Sequence of chain 1.G:
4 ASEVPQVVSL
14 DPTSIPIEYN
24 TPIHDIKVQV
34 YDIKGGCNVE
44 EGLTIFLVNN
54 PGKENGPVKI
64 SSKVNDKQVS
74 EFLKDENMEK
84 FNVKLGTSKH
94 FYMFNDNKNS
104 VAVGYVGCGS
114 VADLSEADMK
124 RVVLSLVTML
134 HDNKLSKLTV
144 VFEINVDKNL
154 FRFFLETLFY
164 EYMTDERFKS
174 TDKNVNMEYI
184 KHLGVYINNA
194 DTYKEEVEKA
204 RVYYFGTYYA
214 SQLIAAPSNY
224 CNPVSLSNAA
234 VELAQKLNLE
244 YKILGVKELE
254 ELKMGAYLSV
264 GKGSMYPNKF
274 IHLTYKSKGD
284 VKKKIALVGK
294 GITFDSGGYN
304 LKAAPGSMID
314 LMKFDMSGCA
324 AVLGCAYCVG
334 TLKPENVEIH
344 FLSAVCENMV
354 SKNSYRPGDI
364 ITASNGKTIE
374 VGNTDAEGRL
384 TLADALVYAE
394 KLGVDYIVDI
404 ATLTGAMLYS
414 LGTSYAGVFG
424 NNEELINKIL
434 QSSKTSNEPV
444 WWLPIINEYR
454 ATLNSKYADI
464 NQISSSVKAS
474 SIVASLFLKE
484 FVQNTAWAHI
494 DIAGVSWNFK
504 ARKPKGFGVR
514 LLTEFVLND

A protein and the small-molecule ligand that binds it are described below.
Small molecule (SMILES): Cn1cc(-c2ccc([C@@H](NC(=O)C(C)(C)C)C(=O)NO)cc2)cn1

Binding-site contacts:
Ligand atom CAJ contacts residue LYS305 of chain 1.G at 3.7 Å.
Ligand atom NAO contacts residue ZN1 of chain 1.GB at 3.0 Å.
Ligand atom O contacts residue ZN1 of chain 1.HB at 2.1 Å.
Ligand atom CAK contacts residue GLY408 of chain 1.G at 3.4 Å.
Ligand atom NAO contacts residue ZN1 of chain 1.HB at 3.2 Å.
Ligand atom C contacts residue ASP378 of chain 1.G at 3.4 Å.
Ligand atom OAG contacts residue ASP378 of chain 1.G at 3.4 Å (salt-bridge).
Ligand atom O contacts residue ZN1 of chain 1.GB at 3.8 Å.
Ligand atom OAG contacts residue CO31 of chain 1.IB at 2.7 Å (h-bond).
Ligand atom CAA contacts residue ALA496 of chain 1.G at 3.4 Å (hydrophobic).
Ligand atom CAU contacts residue GLY408 of chain 1.G at 3.5 Å.
Ligand atom OAG contacts residue ZN1 of chain 1.HB at 2.5 Å.
Ligand atom C contacts residue LEU406 of chain 1.G at 3.5 Å (hydrophobic).
Ligand atom CAM contacts residue ALA496 of chain 1.G at 3.5 Å (hydrophobic).
Ligand atom OAF contacts residue GLY408 of chain 1.G at 3.2 Å (h-bond).
Ligand atom OAF contacts residue THR407 of chain 1.G at 3.3 Å.
Ligand atom CAI contacts residue PHE317 of chain 1.G at 3.8 Å (hydrophobic).
Ligand atom C contacts residue ZN1 of chain 1.HB at 2.9 Å.
Ligand atom CAI contacts residue GLY408 of chain 1.G at 3.8 Å.
Ligand atom CAA contacts residue LEU314 of chain 1.G at 3.8 Å (hydrophobic).
Ligand atom C contacts residue ZN1 of chain 1.GB at 3.7 Å.
Ligand atom CAA contacts residue LEU411 of chain 1.G at 3.7 Å (hydrophobic).
Ligand atom NAO contacts residue ASP378 of chain 1.G at 3.6 Å.
Ligand atom OAG contacts residue LYS293 of chain 1.G at 2.7 Å (salt-bridge).
Ligand atom O contacts residue ASP298 of chain 1.G at 3.1 Å (salt-bridge).
Ligand atom OAF contacts residue LEU406 of chain 1.G at 3.8 Å.
Ligand atom OAG contacts residue GLU380 of chain 1.G at 2.6 Å (salt-bridge).
Ligand atom O contacts residue ASP378 of chain 1.G at 2.9 Å (salt-bridge).
Ligand atom NAN contacts residue MET311 of chain 1.G at 3.3 Å.
Ligand atom CAS contacts residue GLY408 of chain 1.G at 3.8 Å.
Ligand atom NAO contacts residue LYS293 of chain 1.G at 3.4 Å (salt-bridge).
Ligand atom OAG contacts residue ZN1 of chain 1.GB at 1.9 Å.
Ligand atom CAK contacts residue THR407 of chain 1.G at 3.8 Å.
Ligand atom CA contacts residue LEU406 of chain 1.G at 3.2 Å (hydrophobic).
Ligand atom NAO contacts residue LEU406 of chain 1.G at 2.8 Å (h-bond).
Ligand atom O contacts residue LYS305 of chain 1.G at 3.2 Å (salt-bridge).
Ligand atom CAK contacts residue LEU406 of chain 1.G at 3.6 Å (hydrophobic).
Ligand atom NAW contacts residue LEU411 of chain 1.G at 3.7 Å.
Ligand atom OAG contacts residue ASP298 of chain 1.G at 3.2 Å (salt-bridge).
Ligand atom NAO contacts residue CO31 of chain 1.IB at 2.9 Å (h-bond).